Binding-site contacts:
Ligand atom N2 contacts residue ILE264 of chain 1.C at 4.2 Å.
Ligand atom O5 contacts residue PHE300 of chain 1.C at 4.1 Å.
Ligand atom O6 contacts residue THR270 of chain 1.C at 3.3 Å.
Ligand atom O5 contacts residue ASN268 of chain 1.C at 2.4 Å (h-bond).
Ligand atom C6 contacts residue THR270 of chain 1.C at 3.6 Å.
Ligand atom C8 contacts residue PHE300 of chain 1.C at 4.1 Å (hydrophobic).
Ligand atom C6 contacts residue PHE300 of chain 1.C at 4.5 Å (hydrophobic).
Ligand atom C4 contacts residue ASN268 of chain 1.C at 4.2 Å.
Ligand atom O7 contacts residue ASN268 of chain 1.C at 3.2 Å (h-bond).
Ligand atom O7 contacts residue PHE300 of chain 1.C at 4.1 Å.
Ligand atom C5 contacts residue PHE300 of chain 1.C at 3.7 Å (hydrophobic).
Ligand atom O5 contacts residue ILE269 of chain 1.C at 3.9 Å.
Ligand atom C7 contacts residue PHE300 of chain 1.C at 4.4 Å (hydrophobic).
Ligand atom C8 contacts residue ILE264 of chain 1.C at 4.2 Å (hydrophobic).
Ligand atom N2 contacts residue ASN268 of chain 1.C at 2.9 Å (h-bond).
Ligand atom C7 contacts residue ASN268 of chain 1.C at 3.3 Å.
Ligand atom C5 contacts residue ILE269 of chain 1.C at 4.3 Å (hydrophobic).
Ligand atom O4 contacts residue PHE300 of chain 1.C at 4.3 Å.
Ligand atom O5 contacts residue THR270 of chain 1.C at 3.8 Å.
Ligand atom C4 contacts residue PHE300 of chain 1.C at 4.5 Å (hydrophobic).
Ligand atom C5 contacts residue ASN268 of chain 1.C at 3.6 Å.
Ligand atom C1 contacts residue PHE300 of chain 1.C at 4.0 Å (hydrophobic).
Ligand atom C5 contacts residue THR270 of chain 1.C at 4.4 Å.
Ligand atom C1 contacts residue ILE264 of chain 1.C at 4.5 Å (hydrophobic).
Ligand atom C1 contacts residue ASN268 of chain 1.C at 1.4 Å.
Ligand atom C6 contacts residue ILE269 of chain 1.C at 4.0 Å (hydrophobic).
Ligand atom C8 contacts residue ASN268 of chain 1.C at 4.5 Å.
Ligand atom C2 contacts residue ASN268 of chain 1.C at 2.5 Å.
Ligand atom C3 contacts residue ASN268 of chain 1.C at 3.8 Å.

This small molecule binds to this protein.
Small molecule (SMILES): CC(=O)N[C@H]1[C@H](O[C@H]2[C@H](O)[C@@H](NC(C)=O)CO[C@@H]2CO)O[C@H](CO)[C@@H](O)[C@@H]1O

Sequence of chain 1.C:
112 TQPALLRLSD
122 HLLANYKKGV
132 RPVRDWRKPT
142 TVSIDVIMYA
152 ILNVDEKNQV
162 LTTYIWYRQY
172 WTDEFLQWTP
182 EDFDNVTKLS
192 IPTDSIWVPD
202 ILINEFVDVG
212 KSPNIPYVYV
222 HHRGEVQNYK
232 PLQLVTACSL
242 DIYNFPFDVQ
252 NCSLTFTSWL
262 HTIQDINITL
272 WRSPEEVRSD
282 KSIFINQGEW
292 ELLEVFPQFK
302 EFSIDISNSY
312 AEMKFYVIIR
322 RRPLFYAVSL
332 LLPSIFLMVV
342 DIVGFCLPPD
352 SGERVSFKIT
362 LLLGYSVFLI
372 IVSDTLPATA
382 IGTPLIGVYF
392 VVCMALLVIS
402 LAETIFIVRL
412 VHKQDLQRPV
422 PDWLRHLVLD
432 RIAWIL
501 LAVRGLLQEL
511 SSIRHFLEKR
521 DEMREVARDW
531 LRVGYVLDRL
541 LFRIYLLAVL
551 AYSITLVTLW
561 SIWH